The small molecule below binds the protein below.
Small molecule (SMILES): Nc1ccn([C@H]2C[C@H](O[P](=O)(O)OC[C@H]3O[C@@H](n4cnc5c(N)ncnc54)C[C@@H]3O)[C@@H](COP(=O)(O)O)O2)c(=O)n1

Sequence of chain 2.A:
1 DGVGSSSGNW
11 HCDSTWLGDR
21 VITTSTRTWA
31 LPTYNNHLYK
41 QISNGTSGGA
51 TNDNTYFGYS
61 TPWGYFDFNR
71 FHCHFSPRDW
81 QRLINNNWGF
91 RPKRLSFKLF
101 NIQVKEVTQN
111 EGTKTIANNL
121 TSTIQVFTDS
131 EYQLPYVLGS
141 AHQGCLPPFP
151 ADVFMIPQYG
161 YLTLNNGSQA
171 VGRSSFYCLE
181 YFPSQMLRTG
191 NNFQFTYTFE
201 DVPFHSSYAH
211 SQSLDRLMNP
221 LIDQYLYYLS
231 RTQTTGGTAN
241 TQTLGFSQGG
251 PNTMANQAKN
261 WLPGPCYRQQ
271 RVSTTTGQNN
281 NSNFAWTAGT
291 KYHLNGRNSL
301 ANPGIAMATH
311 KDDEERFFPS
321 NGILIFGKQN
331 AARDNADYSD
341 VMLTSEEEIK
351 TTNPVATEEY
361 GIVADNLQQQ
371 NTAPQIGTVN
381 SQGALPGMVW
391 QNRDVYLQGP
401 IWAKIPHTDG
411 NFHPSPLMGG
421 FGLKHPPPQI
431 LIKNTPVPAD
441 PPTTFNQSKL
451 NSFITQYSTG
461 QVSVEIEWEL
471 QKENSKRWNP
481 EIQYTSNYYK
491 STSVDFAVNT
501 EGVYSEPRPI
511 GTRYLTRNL

Binding-site contacts:
Ligand atom C4 contacts residue ASP201 of chain 2.A at 3.7 Å.
Ligand atom N7 contacts residue SER415 of chain 2.A at 4.0 Å.
Ligand atom C6 contacts residue PRO203 of chain 2.A at 4.0 Å (hydrophobic).
Ligand atom N6 contacts residue PHE421 of chain 2.A at 3.9 Å.
Ligand atom N7 contacts residue ASN392 of chain 2.A at 4.2 Å.
Ligand atom N6 contacts residue GLY420 of chain 2.A at 3.7 Å.
Ligand atom C1' contacts residue PRO203 of chain 2.A at 4.1 Å (hydrophobic).
Ligand atom C2 contacts residue VAL202 of chain 2.A at 4.2 Å (hydrophobic).
Ligand atom C6 contacts residue VAL202 of chain 2.A at 4.2 Å (hydrophobic).
Ligand atom C5 contacts residue PRO203 of chain 2.A at 4.0 Å (hydrophobic).
Ligand atom N1 contacts residue PRO203 of chain 2.A at 3.8 Å.
Ligand atom C4 contacts residue VAL202 of chain 2.A at 3.7 Å (hydrophobic).
Ligand atom C2 contacts residue GLY422 of chain 2.A at 3.3 Å.
Ligand atom C2' contacts residue PRO203 of chain 2.A at 3.3 Å (hydrophobic).
Ligand atom N1 contacts residue VAL202 of chain 2.A at 3.6 Å.
Ligand atom C2' contacts residue HIS413 of chain 2.A at 3.8 Å.
Ligand atom C2 contacts residue PRO203 of chain 2.A at 3.9 Å (hydrophobic).
Ligand atom N7 contacts residue PRO203 of chain 2.A at 4.2 Å.
Ligand atom C5 contacts residue ASP201 of chain 2.A at 4.1 Å.
Ligand atom N3 contacts residue ASP201 of chain 2.A at 4.1 Å.
Ligand atom N6 contacts residue SER415 of chain 2.A at 3.6 Å.
Ligand atom OP2 contacts residue ASP409 of chain 7.A at 3.2 Å (salt-bridge).
Ligand atom C2' contacts residue PRO414 of chain 2.A at 3.8 Å (hydrophobic).
Ligand atom C5 contacts residue PRO203 of chain 2.A at 3.9 Å (hydrophobic).
Ligand atom N7 contacts residue HIS413 of chain 2.A at 4.1 Å.
Ligand atom N1 contacts residue GLY422 of chain 2.A at 3.0 Å (h-bond).
Ligand atom C6 contacts residue PRO203 of chain 2.A at 4.0 Å (hydrophobic).
Ligand atom C4 contacts residue PRO203 of chain 2.A at 4.2 Å (hydrophobic).
Ligand atom C6 contacts residue SER415 of chain 2.A at 4.1 Å.
Ligand atom N4 contacts residue VAL202 of chain 2.A at 2.9 Å (h-bond).
Ligand atom C5 contacts residue SER415 of chain 2.A at 4.1 Å.
Ligand atom C5 contacts residue ARG91 of chain 2.A at 4.1 Å.
Ligand atom N1 contacts residue PRO203 of chain 2.A at 4.2 Å.
Ligand atom C8 contacts residue HIS413 of chain 2.A at 3.8 Å.
Ligand atom N4 contacts residue ASP201 of chain 2.A at 2.5 Å.
Ligand atom N3 contacts residue PRO414 of chain 2.A at 4.2 Å.
Ligand atom N6 contacts residue GLY422 of chain 2.A at 3.4 Å (h-bond).
Ligand atom C6 contacts residue GLY422 of chain 2.A at 3.8 Å.
Ligand atom C4 contacts residue PRO203 of chain 2.A at 4.1 Å (hydrophobic).
Ligand atom C5 contacts residue VAL202 of chain 2.A at 3.6 Å (hydrophobic).

Sequence of chain 7.A:
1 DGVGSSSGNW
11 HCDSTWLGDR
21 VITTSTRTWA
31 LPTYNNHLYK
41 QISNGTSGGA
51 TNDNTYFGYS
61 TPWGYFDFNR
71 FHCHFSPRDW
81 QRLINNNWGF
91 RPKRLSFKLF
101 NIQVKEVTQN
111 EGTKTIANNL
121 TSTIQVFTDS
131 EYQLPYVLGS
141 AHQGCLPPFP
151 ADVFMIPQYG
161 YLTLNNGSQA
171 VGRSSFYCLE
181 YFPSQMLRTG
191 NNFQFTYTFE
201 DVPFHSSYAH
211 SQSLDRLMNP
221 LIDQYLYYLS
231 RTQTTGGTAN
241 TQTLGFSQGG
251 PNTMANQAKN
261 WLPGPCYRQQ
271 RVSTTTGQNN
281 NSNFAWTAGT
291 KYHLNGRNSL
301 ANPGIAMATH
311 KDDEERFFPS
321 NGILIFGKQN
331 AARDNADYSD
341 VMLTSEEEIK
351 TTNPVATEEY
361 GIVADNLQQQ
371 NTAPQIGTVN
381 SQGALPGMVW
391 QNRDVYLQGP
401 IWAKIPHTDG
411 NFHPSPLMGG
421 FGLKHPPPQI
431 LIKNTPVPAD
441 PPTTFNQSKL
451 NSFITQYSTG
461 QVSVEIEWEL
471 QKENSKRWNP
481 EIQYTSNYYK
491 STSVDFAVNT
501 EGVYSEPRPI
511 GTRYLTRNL